Binding-site contacts:
Ligand atom C3 contacts residue ASN657 of chain 1.A at 3.8 Å.
Ligand atom O7 contacts residue ASN657 of chain 1.A at 2.9 Å (h-bond).
Ligand atom O5 contacts residue ASN657 of chain 1.A at 2.4 Å (h-bond).
Ligand atom C8 contacts residue VAL656 of chain 1.A at 3.8 Å (hydrophobic).
Ligand atom C5 contacts residue ASN657 of chain 1.A at 3.7 Å.
Ligand atom N2 contacts residue ASN657 of chain 1.A at 2.9 Å (h-bond).
Ligand atom C8 contacts residue HIS655 of chain 1.A at 3.1 Å.
Ligand atom C4 contacts residue ASN657 of chain 1.A at 4.3 Å.
Ligand atom C7 contacts residue ASN657 of chain 1.A at 3.1 Å.
Ligand atom C8 contacts residue ASN657 of chain 1.A at 3.5 Å.
Ligand atom C2 contacts residue ASN657 of chain 1.A at 2.5 Å.
Ligand atom C1 contacts residue ASN657 of chain 1.A at 1.4 Å.
Ligand atom C7 contacts residue VAL656 of chain 1.A at 4.5 Å (hydrophobic).
Ligand atom C7 contacts residue HIS655 of chain 1.A at 4.5 Å.

Sequence of chain 1.A:
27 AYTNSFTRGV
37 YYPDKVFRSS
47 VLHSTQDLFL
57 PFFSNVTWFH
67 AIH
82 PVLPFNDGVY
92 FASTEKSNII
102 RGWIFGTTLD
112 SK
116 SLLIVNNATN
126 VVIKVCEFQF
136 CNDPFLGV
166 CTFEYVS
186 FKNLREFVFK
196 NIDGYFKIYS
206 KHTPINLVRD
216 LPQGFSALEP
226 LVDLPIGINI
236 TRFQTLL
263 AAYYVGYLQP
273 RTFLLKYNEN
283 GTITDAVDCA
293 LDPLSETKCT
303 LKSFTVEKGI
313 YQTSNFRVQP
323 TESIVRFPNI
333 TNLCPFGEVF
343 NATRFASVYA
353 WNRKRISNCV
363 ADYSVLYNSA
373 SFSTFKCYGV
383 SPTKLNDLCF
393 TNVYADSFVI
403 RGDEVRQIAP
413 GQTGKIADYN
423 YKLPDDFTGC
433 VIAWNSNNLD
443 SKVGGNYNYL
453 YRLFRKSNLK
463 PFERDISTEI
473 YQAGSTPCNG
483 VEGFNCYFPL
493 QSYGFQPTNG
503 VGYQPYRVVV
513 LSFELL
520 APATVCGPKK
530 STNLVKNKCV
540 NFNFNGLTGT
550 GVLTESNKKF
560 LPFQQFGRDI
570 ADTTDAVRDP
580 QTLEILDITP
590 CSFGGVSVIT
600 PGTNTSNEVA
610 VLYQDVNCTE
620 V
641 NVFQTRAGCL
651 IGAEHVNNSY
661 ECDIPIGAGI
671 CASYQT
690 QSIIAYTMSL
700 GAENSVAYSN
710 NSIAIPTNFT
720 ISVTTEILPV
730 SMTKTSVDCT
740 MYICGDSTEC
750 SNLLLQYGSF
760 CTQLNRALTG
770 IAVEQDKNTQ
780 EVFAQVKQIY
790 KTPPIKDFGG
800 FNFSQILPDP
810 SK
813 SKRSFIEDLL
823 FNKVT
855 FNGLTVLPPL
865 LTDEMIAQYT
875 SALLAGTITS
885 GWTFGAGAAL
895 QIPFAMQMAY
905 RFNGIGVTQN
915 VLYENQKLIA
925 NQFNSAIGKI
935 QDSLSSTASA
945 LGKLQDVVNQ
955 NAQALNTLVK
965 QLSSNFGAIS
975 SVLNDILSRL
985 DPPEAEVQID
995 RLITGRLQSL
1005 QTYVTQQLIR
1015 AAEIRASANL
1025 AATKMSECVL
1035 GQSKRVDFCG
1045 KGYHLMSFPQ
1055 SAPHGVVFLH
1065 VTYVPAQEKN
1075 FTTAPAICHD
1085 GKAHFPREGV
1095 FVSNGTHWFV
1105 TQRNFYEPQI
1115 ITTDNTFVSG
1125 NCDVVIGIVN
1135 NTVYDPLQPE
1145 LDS

The small molecule below binds the protein below.
Small molecule (SMILES): CC(=O)N[C@@H]1[C@@H](O)[C@H](O)[C@@H](CO)O[C@H]1O